A protein and the small-molecule ligand that binds it are described below.
Small molecule (SMILES): CC(C)CCC[C@@H](C)[C@H]1CC[C@H]2[C@@H]3CC=C4C[C@@H](O)CC[C@]4(C)[C@H]3CC[C@]12C

Sequence of chain 1.B:
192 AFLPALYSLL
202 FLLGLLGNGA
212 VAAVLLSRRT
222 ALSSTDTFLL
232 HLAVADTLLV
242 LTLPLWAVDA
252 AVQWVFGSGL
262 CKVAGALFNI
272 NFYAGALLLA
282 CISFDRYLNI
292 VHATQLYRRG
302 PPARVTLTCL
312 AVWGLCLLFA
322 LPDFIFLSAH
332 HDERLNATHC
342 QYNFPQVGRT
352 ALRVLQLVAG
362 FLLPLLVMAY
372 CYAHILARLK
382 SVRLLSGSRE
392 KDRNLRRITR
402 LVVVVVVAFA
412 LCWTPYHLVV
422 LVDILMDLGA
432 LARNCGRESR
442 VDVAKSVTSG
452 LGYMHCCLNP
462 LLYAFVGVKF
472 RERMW

Binding-site contacts:
Ligand atom C23 contacts residue LEU239 of chain 1.B at 3.6 Å (hydrophobic).
Ligand atom C24 contacts residue ILE271 of chain 1.B at 3.8 Å (hydrophobic).
Ligand atom C14 contacts residue TRP314 of chain 1.B at 4.3 Å (hydrophobic).
Ligand atom C23 contacts residue LEU268 of chain 1.B at 4.4 Å (hydrophobic).
Ligand atom C21 contacts residue LEU239 of chain 1.B at 4.0 Å (hydrophobic).
Ligand atom C11 contacts residue VAL235 of chain 1.B at 4.4 Å (hydrophobic).
Ligand atom C6 contacts residue LEU311 of chain 1.B at 4.2 Å (hydrophobic).
Ligand atom C25 contacts residue LEU268 of chain 1.B at 4.1 Å (hydrophobic).
Ligand atom C27 contacts residue ILE271 of chain 1.B at 4.1 Å (hydrophobic).
Ligand atom C16 contacts residue TRP314 of chain 1.B at 4.4 Å (hydrophobic).
Ligand atom C24 contacts residue LEU268 of chain 1.B at 3.8 Å (hydrophobic).
Ligand atom C1 contacts residue VAL235 of chain 1.B at 4.2 Å (hydrophobic).
Ligand atom C4 contacts residue HIS232 of chain 1.B at 3.9 Å.
Ligand atom C7 contacts residue HIS232 of chain 1.B at 4.3 Å.
Ligand atom C6 contacts residue TRP314 of chain 1.B at 4.2 Å (hydrophobic).
Ligand atom C8 contacts residue TRP314 of chain 1.B at 4.5 Å (hydrophobic).
Ligand atom C27 contacts residue LEU268 of chain 1.B at 4.2 Å (hydrophobic).
Ligand atom O1 contacts residue LEU231 of chain 1.B at 4.3 Å.
Ligand atom C25 contacts residue LEU318 of chain 1.B at 4.4 Å (hydrophobic).
Ligand atom C24 contacts residue LEU239 of chain 1.B at 4.4 Å (hydrophobic).
Ligand atom C15 contacts residue TRP314 of chain 1.B at 4.2 Å (hydrophobic).
Ligand atom C12 contacts residue VAL235 of chain 1.B at 4.3 Å (hydrophobic).
Ligand atom C6 contacts residue HIS232 of chain 1.B at 3.5 Å.
Ligand atom C24 contacts residue LEU318 of chain 1.B at 3.9 Å (hydrophobic).
Ligand atom C27 contacts residue PHE325 of chain 1.B at 3.5 Å (hydrophobic).
Ligand atom C26 contacts residue LEU268 of chain 1.B at 3.7 Å (hydrophobic).
Ligand atom C5 contacts residue HIS232 of chain 1.B at 3.8 Å.
Ligand atom C3 contacts residue HIS232 of chain 1.B at 3.9 Å.
Ligand atom C27 contacts residue ALA267 of chain 1.B at 4.2 Å (hydrophobic).
Ligand atom C7 contacts residue TRP314 of chain 1.B at 3.5 Å (hydrophobic).
Ligand atom C27 contacts residue LEU318 of chain 1.B at 4.3 Å (hydrophobic).
Ligand atom O1 contacts residue HIS232 of chain 1.B at 4.3 Å.